Binding-site contacts:
Ligand atom O1 contacts residue LYS54 of chain 1.A at 3.8 Å.
Ligand atom C3 contacts residue ASP45 of chain 1.A at 4.5 Å.
Ligand atom N1 contacts residue LYS54 of chain 1.A at 4.0 Å.
Ligand atom O2 contacts residue CYS46 of chain 1.A at 4.1 Å.
Ligand atom C5 contacts residue LYS54 of chain 1.A at 3.7 Å.
Ligand atom N1 contacts residue CYS46 of chain 1.A at 3.3 Å (h-bond).
Ligand atom C4 contacts residue CYS46 of chain 1.A at 2.6 Å (hydrophobic).
Ligand atom C3 contacts residue CYS46 of chain 1.A at 3.2 Å (hydrophobic).
Ligand atom C1 contacts residue ASP45 of chain 1.A at 4.0 Å.
Ligand atom C1 contacts residue CYS46 of chain 1.A at 1.7 Å (hydrophobic).
Ligand atom C4 contacts residue LYS54 of chain 1.A at 3.9 Å.
Ligand atom C2 contacts residue ASP45 of chain 1.A at 3.2 Å.
Ligand atom C1 contacts residue LYS47 of chain 1.A at 4.5 Å.
Ligand atom C2 contacts residue CYS46 of chain 1.A at 2.6 Å (hydrophobic).
Ligand atom O1 contacts residue CYS46 of chain 1.A at 3.3 Å (h-bond).

This small molecule binds to this protein.
Small molecule (SMILES): CN1C(=O)CCC1=O

Sequence of chain 1.A:
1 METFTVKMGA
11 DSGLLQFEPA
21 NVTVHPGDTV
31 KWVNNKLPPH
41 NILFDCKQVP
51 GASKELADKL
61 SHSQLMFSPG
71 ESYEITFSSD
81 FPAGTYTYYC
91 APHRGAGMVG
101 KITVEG